The small molecule below binds the protein below.
Small molecule (SMILES): CC(=O)N[C@H]1[C@H](O[C@H]2[C@H](O)[C@@H](NC(C)=O)CO[C@@H]2CO)O[C@H](CO)[C@@H](O)[C@@H]1O

Sequence of chain 1.E:
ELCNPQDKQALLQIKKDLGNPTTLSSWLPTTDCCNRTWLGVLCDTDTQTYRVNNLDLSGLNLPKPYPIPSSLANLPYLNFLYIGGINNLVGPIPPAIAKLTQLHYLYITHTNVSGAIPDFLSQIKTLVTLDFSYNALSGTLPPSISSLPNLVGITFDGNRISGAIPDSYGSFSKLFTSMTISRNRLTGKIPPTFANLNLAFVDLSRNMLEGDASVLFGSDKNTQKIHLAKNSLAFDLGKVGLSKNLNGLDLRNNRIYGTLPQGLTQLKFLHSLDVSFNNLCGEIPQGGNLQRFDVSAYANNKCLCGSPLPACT

Binding-site contacts:
Ligand atom C8 contacts residue ASN112 of chain 1.E at 3.8 Å.
Ligand atom C3 contacts residue ASN112 of chain 1.E at 3.8 Å.
Ligand atom O5 contacts residue ASN87 of chain 1.E at 3.8 Å.
Ligand atom C8 contacts residue ASN135 of chain 1.E at 3.4 Å.
Ligand atom C1 contacts residue ASN87 of chain 1.E at 3.9 Å.
Ligand atom C8 contacts residue TYR134 of chain 1.E at 4.5 Å (hydrophobic).
Ligand atom C7 contacts residue ASN112 of chain 1.E at 3.0 Å.
Ligand atom O6 contacts residue ASN87 of chain 1.E at 4.2 Å.
Ligand atom O3 contacts residue ASN87 of chain 1.E at 4.1 Å.
Ligand atom N2 contacts residue THR111 of chain 1.E at 3.8 Å.
Ligand atom C2 contacts residue ASN87 of chain 1.E at 3.7 Å.
Ligand atom C3 contacts residue ASN87 of chain 1.E at 4.3 Å.
Ligand atom N2 contacts residue ASN87 of chain 1.E at 4.3 Å.
Ligand atom N2 contacts residue ASN112 of chain 1.E at 3.0 Å (h-bond).
Ligand atom O7 contacts residue ASN112 of chain 1.E at 3.0 Å (h-bond).
Ligand atom O5 contacts residue ASN112 of chain 1.E at 2.3 Å (h-bond).
Ligand atom C2 contacts residue ASN112 of chain 1.E at 2.5 Å.
Ligand atom C1 contacts residue ASN112 of chain 1.E at 1.4 Å.
Ligand atom C8 contacts residue THR111 of chain 1.E at 3.5 Å.
Ligand atom C5 contacts residue ASN112 of chain 1.E at 3.6 Å.
Ligand atom C7 contacts residue THR111 of chain 1.E at 4.1 Å.
Ligand atom C4 contacts residue ASN112 of chain 1.E at 4.2 Å.